Sequence of chain 1.A:
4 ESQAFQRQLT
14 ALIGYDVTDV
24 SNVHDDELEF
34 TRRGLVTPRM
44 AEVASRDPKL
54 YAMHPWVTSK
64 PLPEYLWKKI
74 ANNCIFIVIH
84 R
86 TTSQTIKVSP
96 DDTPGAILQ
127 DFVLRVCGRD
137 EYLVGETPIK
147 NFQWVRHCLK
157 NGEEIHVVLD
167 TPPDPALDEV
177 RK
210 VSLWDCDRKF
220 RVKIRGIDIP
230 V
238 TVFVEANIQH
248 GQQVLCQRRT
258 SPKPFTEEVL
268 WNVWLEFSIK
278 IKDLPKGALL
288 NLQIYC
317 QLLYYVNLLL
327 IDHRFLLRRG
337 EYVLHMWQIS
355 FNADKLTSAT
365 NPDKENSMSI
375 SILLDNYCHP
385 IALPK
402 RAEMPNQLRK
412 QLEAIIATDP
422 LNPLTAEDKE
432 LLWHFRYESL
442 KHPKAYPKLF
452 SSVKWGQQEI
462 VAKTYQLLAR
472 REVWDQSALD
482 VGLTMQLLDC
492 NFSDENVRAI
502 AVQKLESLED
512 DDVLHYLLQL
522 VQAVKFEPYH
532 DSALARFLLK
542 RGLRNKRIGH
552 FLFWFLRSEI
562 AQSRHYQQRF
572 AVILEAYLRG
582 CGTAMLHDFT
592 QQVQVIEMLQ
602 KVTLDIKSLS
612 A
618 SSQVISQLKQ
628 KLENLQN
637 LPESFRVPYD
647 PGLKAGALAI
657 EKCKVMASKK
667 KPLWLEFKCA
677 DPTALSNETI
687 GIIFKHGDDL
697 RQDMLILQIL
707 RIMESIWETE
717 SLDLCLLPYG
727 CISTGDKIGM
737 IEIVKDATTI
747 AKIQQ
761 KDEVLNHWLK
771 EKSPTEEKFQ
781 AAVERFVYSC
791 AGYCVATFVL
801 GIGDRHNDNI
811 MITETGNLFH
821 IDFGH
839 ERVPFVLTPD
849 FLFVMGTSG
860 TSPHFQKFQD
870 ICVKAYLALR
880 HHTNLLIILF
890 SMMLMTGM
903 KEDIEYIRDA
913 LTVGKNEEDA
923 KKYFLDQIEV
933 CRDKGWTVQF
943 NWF

Binding-site contacts:
Ligand atom N2 contacts residue TRP670 of chain 1.A at 3.6 Å.
Ligand atom C16 contacts residue GLU738 of chain 1.A at 3.8 Å.
Ligand atom C14 contacts residue ILE739 of chain 1.A at 3.9 Å (hydrophobic).
Ligand atom N5 contacts residue MET811 of chain 1.A at 3.5 Å.
Ligand atom C21 contacts residue ILE689 of chain 1.A at 3.7 Å (hydrophobic).
Ligand atom C3 contacts residue MET811 of chain 1.A at 3.5 Å (hydrophobic).
Ligand atom C11 contacts residue MET811 of chain 1.A at 3.8 Å (hydrophobic).
Ligand atom C18 contacts residue ILE737 of chain 1.A at 3.6 Å (hydrophobic).
Ligand atom C27 contacts residue ASP822 of chain 1.A at 3.7 Å.
Ligand atom C1 contacts residue TRP670 of chain 1.A at 3.6 Å (hydrophobic).
Ligand atom N26 contacts residue TYR725 of chain 1.A at 3.3 Å (h-bond).
Ligand atom C11 contacts residue THR745 of chain 1.A at 4.0 Å.
Ligand atom N15 contacts residue ILE739 of chain 1.A at 3.6 Å.
Ligand atom C20 contacts residue ILE689 of chain 1.A at 3.6 Å (hydrophobic).
Ligand atom N26 contacts residue ASP822 of chain 1.A at 3.1 Å (salt-bridge).
Ligand atom C7 contacts residue MET662 of chain 1.A at 3.6 Å (hydrophobic).
Ligand atom C16 contacts residue MET811 of chain 1.A at 4.0 Å (hydrophobic).
Ligand atom C10 contacts residue ILE821 of chain 1.A at 3.9 Å (hydrophobic).
Ligand atom C27 contacts residue TYR725 of chain 1.A at 3.4 Å (hydrophobic).
Ligand atom C18 contacts residue TYR725 of chain 1.A at 4.0 Å (hydrophobic).
Ligand atom N26 contacts residue ILE821 of chain 1.A at 4.0 Å.
Ligand atom C1 contacts residue ALA743 of chain 1.A at 3.3 Å (hydrophobic).
Ligand atom C22 contacts residue ILE737 of chain 1.A at 3.8 Å (hydrophobic).
Ligand atom C16 contacts residue ILE689 of chain 1.A at 4.0 Å (hydrophobic).
Ligand atom N2 contacts residue MET811 of chain 1.A at 3.6 Å.
Ligand atom C24 contacts residue ASP822 of chain 1.A at 3.9 Å.
Ligand atom C19 contacts residue ILE689 of chain 1.A at 3.8 Å (hydrophobic).
Ligand atom C12 contacts residue MET811 of chain 1.A at 3.6 Å (hydrophobic).
Ligand atom C16 contacts residue VAL740 of chain 1.A at 3.9 Å (hydrophobic).
Ligand atom C27 contacts residue ILE821 of chain 1.A at 3.5 Å (hydrophobic).
Ligand atom C21 contacts residue MET811 of chain 1.A at 3.8 Å (hydrophobic).
Ligand atom N15 contacts residue VAL740 of chain 1.A at 2.9 Å (h-bond).
Ligand atom C27 contacts residue ILE737 of chain 1.A at 4.0 Å (hydrophobic).
Ligand atom C14 contacts residue VAL740 of chain 1.A at 3.5 Å (hydrophobic).
Ligand atom C25 contacts residue ASP822 of chain 1.A at 3.5 Å.
Ligand atom C18 contacts residue GLU738 of chain 1.A at 3.5 Å.
Ligand atom C13 contacts residue MET811 of chain 1.A at 3.6 Å (hydrophobic).
Ligand atom C13 contacts residue TRP670 of chain 1.A at 3.9 Å (hydrophobic).
Ligand atom C17 contacts residue GLU738 of chain 1.A at 3.0 Å.
Ligand atom C3 contacts residue TRP670 of chain 1.A at 3.9 Å (hydrophobic).

This small molecule binds to this protein.
Small molecule (SMILES): Cn1c(=O)n(C2CCOCC2)c2c3cc(-c4cccnc4)ccc3ncc21